Sequence of chain 2.B:
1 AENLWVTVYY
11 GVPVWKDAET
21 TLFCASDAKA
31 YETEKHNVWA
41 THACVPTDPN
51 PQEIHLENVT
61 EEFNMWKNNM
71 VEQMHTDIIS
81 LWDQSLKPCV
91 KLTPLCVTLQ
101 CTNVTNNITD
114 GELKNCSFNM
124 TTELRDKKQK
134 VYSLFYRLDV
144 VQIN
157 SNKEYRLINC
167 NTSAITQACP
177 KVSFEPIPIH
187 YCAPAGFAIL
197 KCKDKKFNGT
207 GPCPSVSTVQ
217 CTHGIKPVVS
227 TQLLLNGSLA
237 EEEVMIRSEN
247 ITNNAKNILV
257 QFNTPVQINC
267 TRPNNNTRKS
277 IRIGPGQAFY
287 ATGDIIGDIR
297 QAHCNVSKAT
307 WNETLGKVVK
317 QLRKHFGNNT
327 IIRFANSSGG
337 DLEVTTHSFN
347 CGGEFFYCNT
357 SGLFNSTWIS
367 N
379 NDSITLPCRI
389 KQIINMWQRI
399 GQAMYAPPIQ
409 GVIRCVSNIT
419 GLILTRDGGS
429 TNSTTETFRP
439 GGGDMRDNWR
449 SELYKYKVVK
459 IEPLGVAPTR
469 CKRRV

Sequence of chain 2.A:
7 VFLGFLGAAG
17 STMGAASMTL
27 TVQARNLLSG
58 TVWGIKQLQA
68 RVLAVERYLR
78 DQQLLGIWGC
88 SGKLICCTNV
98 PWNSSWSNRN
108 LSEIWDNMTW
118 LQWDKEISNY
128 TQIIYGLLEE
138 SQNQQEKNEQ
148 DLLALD

Binding-site contacts:
Ligand atom O7 contacts residue SER17 of chain 2.A at 3.0 Å.
Ligand atom C7 contacts residue GLU57 of chain 2.B at 4.1 Å.
Ligand atom C3 contacts residue ASN58 of chain 2.B at 3.8 Å.
Ligand atom C7 contacts residue GLY16 of chain 2.A at 4.2 Å.
Ligand atom C8 contacts residue GLU57 of chain 2.B at 3.5 Å.
Ligand atom C7 contacts residue ASN58 of chain 2.B at 3.0 Å.
Ligand atom N2 contacts residue ASN58 of chain 2.B at 2.9 Å (h-bond).
Ligand atom O7 contacts residue GLU57 of chain 2.B at 4.2 Å.
Ligand atom C5 contacts residue ASN58 of chain 2.B at 3.6 Å.
Ligand atom C1 contacts residue ASN58 of chain 2.B at 1.4 Å.
Ligand atom O7 contacts residue GLY16 of chain 2.A at 3.1 Å (h-bond).
Ligand atom C8 contacts residue SER17 of chain 2.A at 3.1 Å.
Ligand atom O7 contacts residue THR18 of chain 2.A at 4.5 Å.
Ligand atom O5 contacts residue ASN58 of chain 2.B at 2.4 Å (h-bond).
Ligand atom O7 contacts residue ASN58 of chain 2.B at 2.6 Å (h-bond).
Ligand atom C2 contacts residue ASN58 of chain 2.B at 2.5 Å.
Ligand atom C7 contacts residue SER17 of chain 2.A at 3.6 Å.
Ligand atom N2 contacts residue GLU57 of chain 2.B at 4.0 Å.
Ligand atom C4 contacts residue ASN58 of chain 2.B at 4.2 Å.
Ligand atom C8 contacts residue ASN58 of chain 2.B at 4.2 Å.

A small-molecule ligand and the protein it binds are described below.
Small molecule (SMILES): CC(=O)N[C@H]1[C@H](O[C@H]2[C@H](O)[C@@H](NC(C)=O)CO[C@@H]2CO)O[C@H](CO)[C@@H](O)[C@@H]1O